Binding-site contacts:
Ligand atom C1 contacts residue THR248 of chain 1.D at 3.2 Å.
Ligand atom O5 contacts residue THR248 of chain 1.D at 3.8 Å.
Ligand atom C1 contacts residue ASN249 of chain 1.D at 4.0 Å.
Ligand atom C2 contacts residue THR248 of chain 1.D at 4.3 Å.
Ligand atom N2 contacts residue ASN246 of chain 1.D at 2.9 Å (h-bond).
Ligand atom O5 contacts residue ASN249 of chain 1.D at 3.6 Å.
Ligand atom C1 contacts residue ASN246 of chain 1.D at 1.4 Å.
Ligand atom C3 contacts residue ASN246 of chain 1.D at 3.8 Å.
Ligand atom C6 contacts residue THR248 of chain 1.D at 4.4 Å.
Ligand atom C7 contacts residue ASN246 of chain 1.D at 3.6 Å.
Ligand atom C2 contacts residue ASN246 of chain 1.D at 2.5 Å.
Ligand atom O7 contacts residue ASN246 of chain 1.D at 4.0 Å.
Ligand atom O6 contacts residue THR248 of chain 1.D at 3.7 Å.
Ligand atom C8 contacts residue ASN246 of chain 1.D at 4.2 Å.
Ligand atom C5 contacts residue ASN246 of chain 1.D at 3.7 Å.
Ligand atom O5 contacts residue ASN246 of chain 1.D at 2.4 Å (h-bond).
Ligand atom C5 contacts residue THR248 of chain 1.D at 4.0 Å.
Ligand atom O6 contacts residue ASN249 of chain 1.D at 3.7 Å.
Ligand atom C4 contacts residue ASN246 of chain 1.D at 4.2 Å.

This small molecule binds to this protein.
Small molecule (SMILES): CC(=O)N[C@@H]1[C@@H](O)[C@H](O)[C@@H](CO)O[C@H]1O

Sequence of chain 1.D:
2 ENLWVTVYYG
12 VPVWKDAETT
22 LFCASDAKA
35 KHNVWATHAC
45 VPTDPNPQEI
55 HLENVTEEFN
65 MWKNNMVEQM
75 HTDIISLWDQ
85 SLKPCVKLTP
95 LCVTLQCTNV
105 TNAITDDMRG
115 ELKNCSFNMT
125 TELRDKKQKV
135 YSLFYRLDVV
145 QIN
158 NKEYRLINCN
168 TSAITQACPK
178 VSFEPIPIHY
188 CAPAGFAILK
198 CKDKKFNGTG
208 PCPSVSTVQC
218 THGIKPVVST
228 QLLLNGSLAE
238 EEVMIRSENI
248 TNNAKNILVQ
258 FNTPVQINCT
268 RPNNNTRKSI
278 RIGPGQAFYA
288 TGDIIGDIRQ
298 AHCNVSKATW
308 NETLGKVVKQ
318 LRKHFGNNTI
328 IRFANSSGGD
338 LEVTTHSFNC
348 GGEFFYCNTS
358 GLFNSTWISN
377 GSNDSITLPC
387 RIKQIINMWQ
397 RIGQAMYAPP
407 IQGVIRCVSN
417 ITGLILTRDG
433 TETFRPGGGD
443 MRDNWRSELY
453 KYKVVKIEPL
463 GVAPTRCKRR